This protein binds this small molecule.
Small molecule (SMILES): CC(=O)N[C@@H]1[C@@H](O)[C@H](O)[C@@H](CO)O[C@H]1O

Sequence of chain 1.F:
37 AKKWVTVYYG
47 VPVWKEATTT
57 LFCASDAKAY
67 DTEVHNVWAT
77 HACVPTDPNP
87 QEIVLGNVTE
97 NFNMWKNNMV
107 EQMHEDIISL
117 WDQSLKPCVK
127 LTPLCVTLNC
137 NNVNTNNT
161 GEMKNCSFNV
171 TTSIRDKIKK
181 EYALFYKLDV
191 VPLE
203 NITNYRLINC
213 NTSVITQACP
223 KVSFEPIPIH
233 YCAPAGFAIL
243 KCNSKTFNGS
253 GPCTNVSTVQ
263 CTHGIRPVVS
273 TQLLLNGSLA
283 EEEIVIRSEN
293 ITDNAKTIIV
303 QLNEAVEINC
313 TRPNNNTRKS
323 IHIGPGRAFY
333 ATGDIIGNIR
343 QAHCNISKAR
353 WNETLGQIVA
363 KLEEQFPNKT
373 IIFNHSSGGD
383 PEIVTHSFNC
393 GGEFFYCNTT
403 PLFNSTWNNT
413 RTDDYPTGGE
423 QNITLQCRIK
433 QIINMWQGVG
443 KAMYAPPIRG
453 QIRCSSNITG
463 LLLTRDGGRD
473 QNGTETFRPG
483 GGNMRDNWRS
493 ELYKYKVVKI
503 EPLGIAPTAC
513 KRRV

Binding-site contacts:
Ligand atom N2 contacts residue ASN370 of chain 1.F at 3.0 Å (h-bond).
Ligand atom C4 contacts residue ASN370 of chain 1.F at 4.2 Å.
Ligand atom C1 contacts residue ASN370 of chain 1.F at 1.4 Å.
Ligand atom O7 contacts residue PRO369 of chain 1.F at 3.5 Å (h-bond).
Ligand atom C8 contacts residue PRO369 of chain 1.F at 3.4 Å (hydrophobic).
Ligand atom O7 contacts residue ASN370 of chain 1.F at 4.4 Å.
Ligand atom C7 contacts residue ASN370 of chain 1.F at 4.0 Å.
Ligand atom C8 contacts residue ASN370 of chain 1.F at 4.3 Å.
Ligand atom N2 contacts residue PRO369 of chain 1.F at 3.7 Å.
Ligand atom O5 contacts residue ASN370 of chain 1.F at 2.3 Å (h-bond).
Ligand atom C7 contacts residue PRO369 of chain 1.F at 3.3 Å (hydrophobic).
Ligand atom C2 contacts residue PRO369 of chain 1.F at 4.4 Å (hydrophobic).
Ligand atom C5 contacts residue ASN370 of chain 1.F at 3.6 Å.
Ligand atom C2 contacts residue ASN370 of chain 1.F at 2.5 Å.
Ligand atom C3 contacts residue ASN370 of chain 1.F at 3.8 Å.